Binding-site contacts:
Ligand atom O10 contacts residue VAL32 of chain 1.A at 3.1 Å (h-bond).
Ligand atom C3 contacts residue SER46 of chain 1.A at 3.6 Å.
Ligand atom C9 contacts residue PRO43 of chain 1.A at 3.5 Å (hydrophobic).
Ligand atom C4 contacts residue HIS31 of chain 1.A at 3.4 Å.
Ligand atom C12 contacts residue HIS31 of chain 1.A at 3.5 Å.
Ligand atom C6 contacts residue PRO43 of chain 1.A at 3.9 Å (hydrophobic).
Ligand atom C46 contacts residue TRP41 of chain 1.A at 4.1 Å (hydrophobic).
Ligand atom C21 contacts residue HIS31 of chain 1.A at 4.1 Å.
Ligand atom O50 contacts residue TRP41 of chain 1.A at 2.9 Å (h-bond).
Ligand atom O10 contacts residue PRO43 of chain 1.A at 3.1 Å.
Ligand atom C6 contacts residue SER46 of chain 1.A at 3.9 Å.
Ligand atom C38 contacts residue PRO43 of chain 1.A at 4.0 Å (hydrophobic).
Ligand atom C39 contacts residue PHE33 of chain 1.A at 3.7 Å (hydrophobic).
Ligand atom C9 contacts residue HIS31 of chain 1.A at 4.0 Å.
Ligand atom O01 contacts residue PHE33 of chain 1.A at 3.8 Å.
Ligand atom O7 contacts residue PRO43 of chain 1.A at 3.9 Å.
Ligand atom O01 contacts residue HIS31 of chain 1.A at 3.7 Å.
Ligand atom C41 contacts residue PRO43 of chain 1.A at 3.8 Å (hydrophobic).
Ligand atom O47 contacts residue PRO43 of chain 1.A at 4.1 Å.
Ligand atom O47 contacts residue TRP41 of chain 1.A at 3.8 Å.
Ligand atom C3 contacts residue HIS31 of chain 1.A at 3.8 Å.
Ligand atom C6 contacts residue HIS31 of chain 1.A at 4.1 Å.
Ligand atom C49 contacts residue TRP41 of chain 1.A at 3.7 Å (hydrophobic).
Ligand atom O1 contacts residue SER46 of chain 1.A at 3.1 Å (h-bond).
Ligand atom C21 contacts residue GLU72 of chain 1.A at 3.0 Å.
Ligand atom O7 contacts residue ALA45 of chain 1.A at 3.5 Å (h-bond).
Ligand atom C43 contacts residue PRO43 of chain 1.A at 3.7 Å (hydrophobic).
Ligand atom O10 contacts residue ALA45 of chain 1.A at 3.8 Å.
Ligand atom O10 contacts residue PHE44 of chain 1.A at 3.5 Å (h-bond).
Ligand atom C14 contacts residue HIS31 of chain 1.A at 3.2 Å.
Ligand atom O10 contacts residue PHE33 of chain 1.A at 3.8 Å.
Ligand atom C24 contacts residue GLU72 of chain 1.A at 3.2 Å.
Ligand atom C12 contacts residue PHE33 of chain 1.A at 3.7 Å (hydrophobic).
Ligand atom C15 contacts residue HIS31 of chain 1.A at 3.6 Å.
Ligand atom O02 contacts residue GLU72 of chain 1.A at 2.6 Å (salt-bridge).
Ligand atom O44 contacts residue PRO43 of chain 1.A at 4.2 Å.
Ligand atom C6 contacts residue ALA45 of chain 1.A at 4.0 Å (hydrophobic).
Ligand atom O10 contacts residue HIS31 of chain 1.A at 4.1 Å.
Ligand atom O7 contacts residue SER46 of chain 1.A at 3.7 Å.
Ligand atom C46 contacts residue PRO43 of chain 1.A at 3.9 Å (hydrophobic).

Sequence of chain 1.A:
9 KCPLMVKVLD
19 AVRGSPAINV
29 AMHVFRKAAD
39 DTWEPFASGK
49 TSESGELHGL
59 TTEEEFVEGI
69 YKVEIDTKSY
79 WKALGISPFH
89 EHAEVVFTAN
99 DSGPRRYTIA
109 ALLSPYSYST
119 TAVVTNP

This small molecule binds to this protein.
Small molecule (SMILES): O=C(O[C@@H]1Cc2c(O)cc(O)cc2O[C@@H]1c1cc(O)c(O)c(O)c1)c1cc(O)c(O)c(O)c1